Sequence of chain 1.A:
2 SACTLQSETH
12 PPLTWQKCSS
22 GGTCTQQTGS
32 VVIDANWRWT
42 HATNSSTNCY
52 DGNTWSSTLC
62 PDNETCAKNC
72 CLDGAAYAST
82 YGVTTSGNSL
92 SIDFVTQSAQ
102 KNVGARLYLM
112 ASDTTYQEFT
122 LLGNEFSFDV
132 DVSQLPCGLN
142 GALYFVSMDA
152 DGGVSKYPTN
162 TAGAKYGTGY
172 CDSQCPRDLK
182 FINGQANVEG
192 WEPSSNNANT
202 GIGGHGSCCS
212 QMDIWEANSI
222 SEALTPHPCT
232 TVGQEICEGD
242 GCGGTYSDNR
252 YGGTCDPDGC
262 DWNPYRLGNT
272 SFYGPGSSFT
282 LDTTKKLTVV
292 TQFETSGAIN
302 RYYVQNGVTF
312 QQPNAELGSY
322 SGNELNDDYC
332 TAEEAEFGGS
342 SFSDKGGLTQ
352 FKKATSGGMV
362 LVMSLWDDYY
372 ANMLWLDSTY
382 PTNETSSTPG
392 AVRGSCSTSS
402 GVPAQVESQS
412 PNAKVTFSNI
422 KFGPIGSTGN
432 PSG

A small-molecule ligand and the protein it binds are described below.
Small molecule (SMILES): O=[N+]([O-])c1ccc(O)cc1

Binding-site contacts:
Ligand atom OH contacts residue ARG394 of chain 1.A at 3.4 Å (salt-bridge).
Ligand atom C4 contacts residue ARG394 of chain 1.A at 3.5 Å.
Ligand atom C6 contacts residue PRO382 of chain 1.A at 4.2 Å (hydrophobic).
Ligand atom C5 contacts residue ARG394 of chain 1.A at 4.2 Å.
Ligand atom C2 contacts residue BGC1 of chain 1.C at 4.2 Å.
Ligand atom C3 contacts residue ARG394 of chain 1.A at 3.7 Å.
Ligand atom C2 contacts residue ARG394 of chain 1.A at 4.5 Å.
Ligand atom C5 contacts residue PRO382 of chain 1.A at 4.0 Å (hydrophobic).
Ligand atom N1 contacts residue PHE338 of chain 1.A at 3.6 Å (h-bond).
Ligand atom C2 contacts residue ARG267 of chain 1.A at 4.4 Å.
Ligand atom C3 contacts residue ARG267 of chain 1.A at 4.2 Å.
Ligand atom OH contacts residue BGC1 of chain 1.C at 1.4 Å.
Ligand atom O2 contacts residue GLY340 of chain 1.A at 4.0 Å.
Ligand atom C5 contacts residue BGC1 of chain 1.C at 3.6 Å.
Ligand atom O2 contacts residue PHE338 of chain 1.A at 3.2 Å (h-bond).
Ligand atom C1 contacts residue PHE338 of chain 1.A at 4.5 Å (hydrophobic).
Ligand atom C4 contacts residue BGC1 of chain 1.C at 2.4 Å.
Ligand atom C3 contacts residue BGC1 of chain 1.C at 2.9 Å.
Ligand atom OH contacts residue TYR381 of chain 1.A at 3.6 Å.
Ligand atom O2 contacts residue GLY339 of chain 1.A at 3.6 Å.
Ligand atom O3 contacts residue PHE338 of chain 1.A at 3.8 Å.